Sequence of chain 1.A:
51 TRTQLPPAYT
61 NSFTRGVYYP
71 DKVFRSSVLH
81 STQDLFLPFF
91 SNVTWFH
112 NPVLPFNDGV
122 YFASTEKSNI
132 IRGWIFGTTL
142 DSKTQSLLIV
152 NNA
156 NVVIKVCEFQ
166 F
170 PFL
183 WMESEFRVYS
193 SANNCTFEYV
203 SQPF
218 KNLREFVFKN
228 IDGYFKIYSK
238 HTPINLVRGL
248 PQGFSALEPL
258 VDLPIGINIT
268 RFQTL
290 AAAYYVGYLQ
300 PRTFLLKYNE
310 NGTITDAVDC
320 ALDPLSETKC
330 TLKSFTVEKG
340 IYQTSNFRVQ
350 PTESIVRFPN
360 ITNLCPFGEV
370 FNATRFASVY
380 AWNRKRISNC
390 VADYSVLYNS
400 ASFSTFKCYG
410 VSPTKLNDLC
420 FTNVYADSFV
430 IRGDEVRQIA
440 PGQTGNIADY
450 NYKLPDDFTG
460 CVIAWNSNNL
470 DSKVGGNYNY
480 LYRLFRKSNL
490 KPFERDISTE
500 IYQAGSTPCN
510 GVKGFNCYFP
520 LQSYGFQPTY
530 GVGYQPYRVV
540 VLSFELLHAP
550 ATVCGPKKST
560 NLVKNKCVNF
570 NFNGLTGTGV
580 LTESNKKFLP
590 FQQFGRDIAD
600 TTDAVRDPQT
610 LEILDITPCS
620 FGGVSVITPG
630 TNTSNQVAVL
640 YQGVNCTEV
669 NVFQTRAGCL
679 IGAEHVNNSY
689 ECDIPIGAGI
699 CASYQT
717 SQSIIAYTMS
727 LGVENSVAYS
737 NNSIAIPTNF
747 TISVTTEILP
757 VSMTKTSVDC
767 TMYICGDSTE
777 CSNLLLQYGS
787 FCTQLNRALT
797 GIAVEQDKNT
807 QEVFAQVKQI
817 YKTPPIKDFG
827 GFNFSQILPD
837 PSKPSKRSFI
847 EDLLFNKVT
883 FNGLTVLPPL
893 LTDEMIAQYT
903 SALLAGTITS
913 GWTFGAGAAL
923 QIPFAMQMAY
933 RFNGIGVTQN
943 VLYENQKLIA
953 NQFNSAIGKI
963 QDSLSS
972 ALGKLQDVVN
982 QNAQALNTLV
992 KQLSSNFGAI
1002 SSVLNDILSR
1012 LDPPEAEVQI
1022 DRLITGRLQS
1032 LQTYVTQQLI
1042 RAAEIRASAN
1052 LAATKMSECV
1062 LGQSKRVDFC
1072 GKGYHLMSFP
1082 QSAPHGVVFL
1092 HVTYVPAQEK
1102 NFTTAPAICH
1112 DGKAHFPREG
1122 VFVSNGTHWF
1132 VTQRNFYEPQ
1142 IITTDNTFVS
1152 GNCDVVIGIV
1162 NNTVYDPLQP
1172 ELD

Binding-site contacts:
Ligand atom C5 contacts residue ASN265 of chain 1.A at 3.6 Å.
Ligand atom O5 contacts residue ASN265 of chain 1.A at 2.3 Å (h-bond).
Ligand atom C1 contacts residue THR139 of chain 1.A at 4.1 Å.
Ligand atom C7 contacts residue ILE266 of chain 1.A at 4.4 Å (hydrophobic).
Ligand atom O7 contacts residue ASN265 of chain 1.A at 3.7 Å.
Ligand atom C4 contacts residue ASN265 of chain 1.A at 4.3 Å.
Ligand atom N2 contacts residue THR267 of chain 1.A at 3.5 Å (h-bond).
Ligand atom C7 contacts residue THR267 of chain 1.A at 3.8 Å.
Ligand atom C8 contacts residue ILE266 of chain 1.A at 3.1 Å (hydrophobic).
Ligand atom N2 contacts residue ASN265 of chain 1.A at 3.1 Å.
Ligand atom C7 contacts residue ASN265 of chain 1.A at 3.4 Å.
Ligand atom C2 contacts residue ASN265 of chain 1.A at 2.6 Å.
Ligand atom C3 contacts residue ASN265 of chain 1.A at 3.9 Å.
Ligand atom C8 contacts residue ASN265 of chain 1.A at 4.0 Å.
Ligand atom C1 contacts residue ASN265 of chain 1.A at 1.5 Å.
Ligand atom C8 contacts residue THR267 of chain 1.A at 3.2 Å.

The protein below binds the small molecule below.
Small molecule (SMILES): CC(=O)N[C@@H]1[C@@H](O)[C@H](O)[C@@H](CO)O[C@H]1O